A small-molecule ligand and the protein it binds are described below.
Small molecule (SMILES): O=C1NC[C@@H](COc2cc3[nH]c(C(=O)N[C@H](CO)c4ccc(C(=O)O)cc4)cc3cc2Cl)O1

Sequence of chain 1.A:
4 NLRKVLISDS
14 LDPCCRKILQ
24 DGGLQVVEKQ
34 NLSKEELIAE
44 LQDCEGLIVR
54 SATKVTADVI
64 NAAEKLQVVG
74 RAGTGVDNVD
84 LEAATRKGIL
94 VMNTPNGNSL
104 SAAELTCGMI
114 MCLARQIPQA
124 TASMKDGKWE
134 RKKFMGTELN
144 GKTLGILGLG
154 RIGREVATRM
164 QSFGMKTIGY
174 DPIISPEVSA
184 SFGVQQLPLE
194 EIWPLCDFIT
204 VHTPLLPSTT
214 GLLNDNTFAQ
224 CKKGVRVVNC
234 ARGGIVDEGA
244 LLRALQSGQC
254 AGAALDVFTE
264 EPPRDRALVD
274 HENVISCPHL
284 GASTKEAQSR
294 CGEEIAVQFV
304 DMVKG

Binding-site contacts:
Ligand atom C9 contacts residue PRO175 of chain 1.A at 3.9 Å (hydrophobic).
Ligand atom C11 contacts residue PRO175 of chain 1.A at 3.4 Å (hydrophobic).
Ligand atom O contacts residue LEU192 of chain 1.A at 3.8 Å.
Ligand atom C21 contacts residue GLY153 of chain 1.A at 3.9 Å.
Ligand atom C2 contacts residue SER211 of chain 1.A at 3.4 Å.
Ligand atom C11 contacts residue ASP174 of chain 1.A at 3.6 Å.
Ligand atom CL contacts residue LEU215 of chain 1.A at 3.7 Å.
Ligand atom C9 contacts residue THR206 of chain 1.A at 3.5 Å.
Ligand atom C6 contacts residue PRO175 of chain 1.A at 4.0 Å (hydrophobic).
Ligand atom CL contacts residue LEU192 of chain 1.A at 3.8 Å.
Ligand atom C3 contacts residue LEU192 of chain 1.A at 3.8 Å (hydrophobic).
Ligand atom C14 contacts residue PRO207 of chain 1.A at 3.9 Å (hydrophobic).
Ligand atom C16 contacts residue PRO207 of chain 1.A at 3.7 Å (hydrophobic).
Ligand atom C7 contacts residue PRO175 of chain 1.A at 3.4 Å (hydrophobic).
Ligand atom C21 contacts residue ASP174 of chain 1.A at 2.9 Å.
Ligand atom C10 contacts residue PRO175 of chain 1.A at 3.6 Å (hydrophobic).
Ligand atom C5 contacts residue TYR173 of chain 1.A at 3.8 Å (hydrophobic).
Ligand atom C6 contacts residue THR212 of chain 1.A at 3.6 Å.
Ligand atom N2 contacts residue ASP174 of chain 1.A at 3.0 Å (salt-bridge).
Ligand atom C16 contacts residue HIS205 of chain 1.A at 3.2 Å.
Ligand atom O6 contacts residue ILE177 of chain 1.A at 3.5 Å.
Ligand atom C8 contacts residue THR206 of chain 1.A at 3.5 Å.
Ligand atom O6 contacts residue ASP174 of chain 1.A at 2.5 Å (salt-bridge).
Ligand atom C3 contacts residue LEU215 of chain 1.A at 3.7 Å (hydrophobic).
Ligand atom O2 contacts residue LEU215 of chain 1.A at 3.6 Å.
Ligand atom C contacts residue LEU192 of chain 1.A at 3.8 Å (hydrophobic).
Ligand atom C15 contacts residue HIS205 of chain 1.A at 3.6 Å.
Ligand atom N11 contacts residue PRO175 of chain 1.A at 3.6 Å.
Ligand atom C9 contacts residue GLY151 of chain 1.A at 3.9 Å.
Ligand atom O3 contacts residue PRO207 of chain 1.A at 3.5 Å.
Ligand atom C4 contacts residue THR212 of chain 1.A at 4.0 Å.
Ligand atom C9 contacts residue TYR173 of chain 1.A at 3.7 Å (hydrophobic).
Ligand atom C12 contacts residue PRO207 of chain 1.A at 3.7 Å (hydrophobic).
Ligand atom CL contacts residue TYR173 of chain 1.A at 3.5 Å.
Ligand atom O6 contacts residue ILE176 of chain 1.A at 3.7 Å.
Ligand atom C15 contacts residue PRO207 of chain 1.A at 3.7 Å (hydrophobic).
Ligand atom C11 contacts residue GLY151 of chain 1.A at 3.8 Å.
Ligand atom C8 contacts residue PRO175 of chain 1.A at 3.4 Å (hydrophobic).
Ligand atom C13 contacts residue ASP174 of chain 1.A at 3.6 Å.
Ligand atom C11 contacts residue THR206 of chain 1.A at 3.8 Å.